Sequence of chain 1.D:
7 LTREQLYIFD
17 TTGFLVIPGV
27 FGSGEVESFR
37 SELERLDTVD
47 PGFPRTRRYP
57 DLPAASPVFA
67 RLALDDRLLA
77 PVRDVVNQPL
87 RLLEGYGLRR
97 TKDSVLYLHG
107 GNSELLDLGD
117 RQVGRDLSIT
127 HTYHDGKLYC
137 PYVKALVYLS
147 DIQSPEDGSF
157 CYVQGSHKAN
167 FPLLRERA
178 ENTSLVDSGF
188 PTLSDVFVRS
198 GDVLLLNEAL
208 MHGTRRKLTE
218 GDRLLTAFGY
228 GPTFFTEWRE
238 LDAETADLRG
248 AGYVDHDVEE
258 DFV

Binding-site contacts:
Ligand atom C16 contacts residue HIS105 of chain 1.D at 3.6 Å.
Ligand atom C27 contacts residue TRP235 of chain 1.D at 3.3 Å (hydrophobic).
Ligand atom C34 contacts residue TRP235 of chain 1.D at 3.7 Å (hydrophobic).
Ligand atom O18 contacts residue ASP252 of chain 1.D at 3.6 Å.
Ligand atom C34 contacts residue ASP252 of chain 1.D at 3.2 Å.
Ligand atom C19 contacts residue LEU102 of chain 1.D at 3.8 Å (hydrophobic).
Ligand atom O22 contacts residue AKG1 of chain 1.O at 3.3 Å (h-bond).
Ligand atom C5 contacts residue GLU257 of chain 1.D at 3.6 Å.
Ligand atom O22 contacts residue HIS105 of chain 1.D at 3.7 Å.
Ligand atom C3 contacts residue GLU237 of chain 1.D at 3.5 Å.
Ligand atom C1 contacts residue ASP252 of chain 1.D at 3.3 Å.
Ligand atom O20 contacts residue GLU257 of chain 1.D at 2.7 Å (salt-bridge).
Ligand atom N9 contacts residue GLU237 of chain 1.D at 3.3 Å (salt-bridge).
Ligand atom C10 contacts residue GLU257 of chain 1.D at 3.5 Å.
Ligand atom O35 contacts residue TYR250 of chain 1.D at 3.7 Å.
Ligand atom C19 contacts residue GLU257 of chain 1.D at 3.6 Å.
Ligand atom C26 contacts residue TRP235 of chain 1.D at 3.4 Å (hydrophobic).
Ligand atom C6 contacts residue GLU257 of chain 1.D at 3.6 Å.
Ligand atom O31 contacts residue GLU90 of chain 1.D at 2.7 Å (salt-bridge).
Ligand atom C4 contacts residue GLU257 of chain 1.D at 3.5 Å.
Ligand atom C26 contacts residue GLU90 of chain 1.D at 3.5 Å.
Ligand atom N9 contacts residue GLU257 of chain 1.D at 3.8 Å.
Ligand atom O31 contacts residue TYR92 of chain 1.D at 3.2 Å.
Ligand atom C24 contacts residue LYS140 of chain 1.D at 3.8 Å.
Ligand atom C33 contacts residue TRP235 of chain 1.D at 3.4 Å (hydrophobic).
Ligand atom O8 contacts residue VAL255 of chain 1.D at 3.8 Å.
Ligand atom C25 contacts residue GLU90 of chain 1.D at 3.6 Å.
Ligand atom C17 contacts residue HIS105 of chain 1.D at 3.4 Å.
Ligand atom N36 contacts residue GLU205 of chain 1.D at 3.2 Å (salt-bridge).
Ligand atom O14 contacts residue GLU257 of chain 1.D at 3.5 Å (salt-bridge).
Ligand atom O35 contacts residue TRP235 of chain 1.D at 2.8 Å (h-bond).
Ligand atom O30 contacts residue ARG54 of chain 1.D at 3.0 Å (salt-bridge).
Ligand atom O11 contacts residue PHE49 of chain 1.D at 3.7 Å.
Ligand atom O11 contacts residue GLU257 of chain 1.D at 3.0 Å (salt-bridge).
Ligand atom O31 contacts residue ARG54 of chain 1.D at 3.0 Å (salt-bridge).
Ligand atom O8 contacts residue ASP252 of chain 1.D at 2.4 Å (salt-bridge).
Ligand atom O32 contacts residue LYS140 of chain 1.D at 3.0 Å (salt-bridge).
Ligand atom O32 contacts residue GLU90 of chain 1.D at 2.5 Å (salt-bridge).
Ligand atom O35 contacts residue ASP252 of chain 1.D at 2.7 Å (salt-bridge).
Ligand atom C25 contacts residue TRP235 of chain 1.D at 3.6 Å (hydrophobic).

The small molecule below binds the protein below.
Small molecule (SMILES): CN[C@H]1C[C@@H](N)[C@H](O)[C@@H](O[C@@H]2O[C@H](CO)[C@H](O)[C@@H]3O[C@]4(O[C@H]23)O[C@H]([C@@H](N)CO)[C@H](O)[C@H](O)[C@H]4O)[C@@H]1O